A protein and the small-molecule ligand that binds it are described below.
Small molecule (SMILES): CC(=O)N[C@H]1[C@H](O[C@H]2[C@H](O)[C@@H](NC(C)=O)CO[C@@H]2CO)O[C@H](CO)[C@@H](O)[C@@H]1O

Binding-site contacts:
Ligand atom N2 contacts residue ASN349 of chain 1.A at 2.9 Å (h-bond).
Ligand atom C7 contacts residue LEU347 of chain 1.A at 4.0 Å (hydrophobic).
Ligand atom O5 contacts residue LEU439 of chain 1.A at 3.8 Å.
Ligand atom C1 contacts residue LEU439 of chain 1.A at 4.0 Å (hydrophobic).
Ligand atom C8 contacts residue GLY348 of chain 1.A at 4.0 Å.
Ligand atom O7 contacts residue ASN349 of chain 1.A at 3.4 Å (h-bond).
Ligand atom C2 contacts residue ASN349 of chain 1.A at 2.4 Å.
Ligand atom N2 contacts residue GLY348 of chain 1.A at 4.4 Å.
Ligand atom C8 contacts residue LEU347 of chain 1.A at 3.9 Å (hydrophobic).
Ligand atom N2 contacts residue LEU347 of chain 1.A at 3.0 Å (h-bond).
Ligand atom O3 contacts residue LEU347 of chain 1.A at 4.4 Å.
Ligand atom C1 contacts residue ASP345 of chain 1.A at 3.7 Å.
Ligand atom C2 contacts residue ASP345 of chain 1.A at 4.0 Å.
Ligand atom C7 contacts residue ASN349 of chain 1.A at 3.5 Å.
Ligand atom O5 contacts residue ASN349 of chain 1.A at 2.3 Å (h-bond).
Ligand atom O6 contacts residue LEU347 of chain 1.A at 3.7 Å.
Ligand atom O5 contacts residue ASP345 of chain 1.A at 3.6 Å.
Ligand atom C2 contacts residue LEU347 of chain 1.A at 3.8 Å (hydrophobic).
Ligand atom C1 contacts residue ASN349 of chain 1.A at 1.4 Å.
Ligand atom C5 contacts residue ASN349 of chain 1.A at 3.6 Å.
Ligand atom C8 contacts residue ASN349 of chain 1.A at 4.2 Å.
Ligand atom C3 contacts residue ASN349 of chain 1.A at 3.8 Å.
Ligand atom C4 contacts residue ASN349 of chain 1.A at 4.2 Å.

Sequence of chain 1.A:
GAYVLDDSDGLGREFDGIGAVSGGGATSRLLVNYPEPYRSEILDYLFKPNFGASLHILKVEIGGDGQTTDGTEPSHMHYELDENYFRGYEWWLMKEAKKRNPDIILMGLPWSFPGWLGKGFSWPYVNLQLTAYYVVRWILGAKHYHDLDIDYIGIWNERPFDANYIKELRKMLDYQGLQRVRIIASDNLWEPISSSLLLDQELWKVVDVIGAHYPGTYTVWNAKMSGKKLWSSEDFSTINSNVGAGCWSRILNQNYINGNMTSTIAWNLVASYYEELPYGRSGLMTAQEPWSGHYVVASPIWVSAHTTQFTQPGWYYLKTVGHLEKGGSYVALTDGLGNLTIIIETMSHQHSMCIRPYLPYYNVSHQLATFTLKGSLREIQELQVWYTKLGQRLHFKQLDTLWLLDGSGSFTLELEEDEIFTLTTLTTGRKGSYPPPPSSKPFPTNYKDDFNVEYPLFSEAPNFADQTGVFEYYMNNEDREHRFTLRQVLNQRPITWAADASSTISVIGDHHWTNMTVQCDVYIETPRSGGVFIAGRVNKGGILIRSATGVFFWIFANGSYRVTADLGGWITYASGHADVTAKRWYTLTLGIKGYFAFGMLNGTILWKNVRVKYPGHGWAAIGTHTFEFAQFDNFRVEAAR